This small molecule binds to this protein.
Small molecule (SMILES): O=C(NCc1cccnc1)Nc1ccc(CN2C(=O)c3ccccc3C2=O)cc1

Binding-site contacts:
Ligand atom C17 contacts residue ASP219 of chain 1.A at 3.2 Å.
Ligand atom O28 contacts residue VAL242 of chain 1.A at 3.6 Å.
Ligand atom C12 contacts residue VAL242 of chain 1.A at 3.6 Å (hydrophobic).
Ligand atom C9 contacts residue ILE351 of chain 1.A at 3.5 Å (hydrophobic).
Ligand atom N4 contacts residue ALA244 of chain 1.A at 3.4 Å.
Ligand atom O29 contacts residue ALA379 of chain 1.A at 3.5 Å.
Ligand atom C23 contacts residue ILE309 of chain 1.A at 3.8 Å (hydrophobic).
Ligand atom N14 contacts residue TYR18 of chain 1.B at 3.8 Å.
Ligand atom C15 contacts residue PHE193 of chain 1.A at 3.6 Å (hydrophobic).
Ligand atom C7 contacts residue TYR18 of chain 1.B at 3.4 Å (hydrophobic).
Ligand atom C6 contacts residue TYR18 of chain 1.B at 3.5 Å (hydrophobic).
Ligand atom C11 contacts residue HIS191 of chain 1.A at 3.3 Å.
Ligand atom O5 contacts residue ARG311 of chain 1.A at 3.5 Å.
Ligand atom C6 contacts residue ARG311 of chain 1.A at 3.5 Å.
Ligand atom O5 contacts residue SER275 of chain 1.A at 2.7 Å (h-bond).
Ligand atom C16 contacts residue TYR18 of chain 1.B at 3.6 Å (hydrophobic).
Ligand atom C24 contacts residue PRO273 of chain 1.A at 3.6 Å (hydrophobic).
Ligand atom C8 contacts residue ILE351 of chain 1.A at 3.6 Å (hydrophobic).
Ligand atom C27 contacts residue PRO307 of chain 1.A at 3.9 Å (hydrophobic).
Ligand atom C3 contacts residue SER275 of chain 1.A at 3.3 Å.
Ligand atom C8 contacts residue SER275 of chain 1.A at 3.6 Å.
Ligand atom O5 contacts residue PHE193 of chain 1.A at 3.2 Å.
Ligand atom C13 contacts residue ARG311 of chain 1.A at 3.6 Å.
Ligand atom C3 contacts residue PHE193 of chain 1.A at 3.4 Å (hydrophobic).
Ligand atom C7 contacts residue PHE193 of chain 1.A at 3.7 Å (hydrophobic).
Ligand atom C12 contacts residue HIS191 of chain 1.A at 3.5 Å.
Ligand atom N4 contacts residue PHE193 of chain 1.A at 3.7 Å.
Ligand atom C3 contacts residue ALA244 of chain 1.A at 3.7 Å (hydrophobic).
Ligand atom C26 contacts residue PRO307 of chain 1.A at 3.5 Å (hydrophobic).
Ligand atom C18 contacts residue TYR188 of chain 1.A at 3.6 Å (hydrophobic).
Ligand atom C17 contacts residue PHE193 of chain 1.A at 3.7 Å (hydrophobic).
Ligand atom C13 contacts residue PHE193 of chain 1.A at 3.6 Å (hydrophobic).
Ligand atom C1 contacts residue VAL242 of chain 1.A at 3.7 Å (hydrophobic).
Ligand atom C16 contacts residue ASP219 of chain 1.A at 3.3 Å.
Ligand atom C25 contacts residue PRO273 of chain 1.A at 3.7 Å (hydrophobic).
Ligand atom C13 contacts residue TYR18 of chain 1.B at 3.8 Å (hydrophobic).
Ligand atom C17 contacts residue TYR18 of chain 1.B at 3.6 Å (hydrophobic).
Ligand atom N14 contacts residue PHE193 of chain 1.A at 3.6 Å.
Ligand atom C6 contacts residue PHE193 of chain 1.A at 3.8 Å (hydrophobic).
Ligand atom C16 contacts residue PHE193 of chain 1.A at 3.7 Å (hydrophobic).

Sequence of chain 1.A:
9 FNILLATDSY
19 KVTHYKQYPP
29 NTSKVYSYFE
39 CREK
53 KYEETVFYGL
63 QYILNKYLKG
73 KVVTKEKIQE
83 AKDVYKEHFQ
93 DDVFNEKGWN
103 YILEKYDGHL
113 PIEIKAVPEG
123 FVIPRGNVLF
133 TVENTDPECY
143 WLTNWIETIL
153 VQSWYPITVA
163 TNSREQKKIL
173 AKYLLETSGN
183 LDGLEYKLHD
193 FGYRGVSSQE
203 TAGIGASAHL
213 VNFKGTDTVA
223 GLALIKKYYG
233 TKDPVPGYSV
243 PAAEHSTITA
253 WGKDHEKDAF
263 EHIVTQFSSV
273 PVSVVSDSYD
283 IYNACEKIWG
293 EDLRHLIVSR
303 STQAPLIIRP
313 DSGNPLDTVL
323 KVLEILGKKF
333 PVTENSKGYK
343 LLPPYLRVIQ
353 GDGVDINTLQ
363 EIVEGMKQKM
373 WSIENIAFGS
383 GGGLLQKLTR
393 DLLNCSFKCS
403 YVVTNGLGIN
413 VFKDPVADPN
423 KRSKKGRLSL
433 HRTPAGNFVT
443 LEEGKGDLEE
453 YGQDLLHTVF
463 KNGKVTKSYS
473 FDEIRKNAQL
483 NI

Sequence of chain 1.B:
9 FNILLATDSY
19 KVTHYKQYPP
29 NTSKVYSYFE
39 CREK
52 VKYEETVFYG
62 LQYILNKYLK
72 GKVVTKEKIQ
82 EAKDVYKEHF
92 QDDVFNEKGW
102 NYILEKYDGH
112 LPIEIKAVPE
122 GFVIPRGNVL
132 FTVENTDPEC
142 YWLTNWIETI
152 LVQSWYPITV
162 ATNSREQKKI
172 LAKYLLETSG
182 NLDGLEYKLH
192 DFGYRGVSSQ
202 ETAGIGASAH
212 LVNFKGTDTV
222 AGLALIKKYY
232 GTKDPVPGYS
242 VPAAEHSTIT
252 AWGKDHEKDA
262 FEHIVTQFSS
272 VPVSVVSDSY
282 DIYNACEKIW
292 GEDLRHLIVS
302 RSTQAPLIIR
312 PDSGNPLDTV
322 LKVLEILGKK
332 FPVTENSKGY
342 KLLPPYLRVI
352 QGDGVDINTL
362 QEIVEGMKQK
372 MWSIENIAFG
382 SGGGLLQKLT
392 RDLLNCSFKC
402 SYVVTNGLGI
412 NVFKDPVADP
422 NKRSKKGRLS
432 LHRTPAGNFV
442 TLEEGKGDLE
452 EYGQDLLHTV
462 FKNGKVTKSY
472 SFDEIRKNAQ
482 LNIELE